Sequence of chain 1.A:
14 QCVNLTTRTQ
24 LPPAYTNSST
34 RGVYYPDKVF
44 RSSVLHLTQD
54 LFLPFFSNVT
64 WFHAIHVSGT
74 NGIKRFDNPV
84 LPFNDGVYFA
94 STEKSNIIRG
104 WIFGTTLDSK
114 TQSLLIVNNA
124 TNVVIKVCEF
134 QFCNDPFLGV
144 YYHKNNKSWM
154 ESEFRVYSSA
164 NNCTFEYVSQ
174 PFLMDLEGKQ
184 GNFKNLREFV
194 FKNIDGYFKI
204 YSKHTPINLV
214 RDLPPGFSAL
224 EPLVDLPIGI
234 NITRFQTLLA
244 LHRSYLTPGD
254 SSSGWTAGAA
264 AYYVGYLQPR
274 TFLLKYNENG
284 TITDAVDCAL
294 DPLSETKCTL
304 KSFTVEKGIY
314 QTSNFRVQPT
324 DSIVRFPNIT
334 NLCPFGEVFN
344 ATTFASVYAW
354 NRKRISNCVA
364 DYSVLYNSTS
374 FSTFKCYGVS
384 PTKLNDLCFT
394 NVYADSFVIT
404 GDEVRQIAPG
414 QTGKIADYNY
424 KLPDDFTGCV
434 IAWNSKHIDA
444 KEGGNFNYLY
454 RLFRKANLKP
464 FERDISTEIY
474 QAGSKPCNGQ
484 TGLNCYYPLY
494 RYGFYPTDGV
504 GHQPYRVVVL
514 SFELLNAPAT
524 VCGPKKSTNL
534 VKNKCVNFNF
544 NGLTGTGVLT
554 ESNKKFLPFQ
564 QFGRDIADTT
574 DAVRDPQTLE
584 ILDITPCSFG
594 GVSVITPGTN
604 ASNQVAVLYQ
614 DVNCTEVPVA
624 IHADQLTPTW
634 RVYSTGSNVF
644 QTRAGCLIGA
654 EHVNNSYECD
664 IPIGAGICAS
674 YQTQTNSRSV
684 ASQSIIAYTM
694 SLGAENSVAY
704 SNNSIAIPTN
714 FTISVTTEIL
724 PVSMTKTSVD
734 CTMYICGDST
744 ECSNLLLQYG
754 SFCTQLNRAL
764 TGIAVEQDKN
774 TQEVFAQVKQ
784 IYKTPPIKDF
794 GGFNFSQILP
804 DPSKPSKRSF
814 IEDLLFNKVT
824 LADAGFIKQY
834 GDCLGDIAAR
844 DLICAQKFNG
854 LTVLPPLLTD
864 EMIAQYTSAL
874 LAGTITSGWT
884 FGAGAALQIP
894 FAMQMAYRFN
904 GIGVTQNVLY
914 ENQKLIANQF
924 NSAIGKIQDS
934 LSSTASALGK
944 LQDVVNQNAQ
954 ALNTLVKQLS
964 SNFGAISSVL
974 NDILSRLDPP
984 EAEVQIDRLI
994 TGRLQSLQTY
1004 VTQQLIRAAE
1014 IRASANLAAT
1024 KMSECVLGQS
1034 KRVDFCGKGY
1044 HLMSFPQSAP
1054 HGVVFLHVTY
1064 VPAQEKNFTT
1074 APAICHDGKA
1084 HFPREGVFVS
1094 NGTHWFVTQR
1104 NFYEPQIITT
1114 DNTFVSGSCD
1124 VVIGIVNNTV

Binding-site contacts:
Ligand atom C4 contacts residue ASN657 of chain 1.A at 4.2 Å.
Ligand atom C1 contacts residue ASN657 of chain 1.A at 1.4 Å.
Ligand atom C2 contacts residue ASN657 of chain 1.A at 2.4 Å.
Ligand atom C8 contacts residue ASN657 of chain 1.A at 4.3 Å.
Ligand atom C3 contacts residue ASN657 of chain 1.A at 3.8 Å.
Ligand atom N2 contacts residue ASN657 of chain 1.A at 2.9 Å (h-bond).
Ligand atom C8 contacts residue HIS655 of chain 1.A at 3.8 Å.
Ligand atom C5 contacts residue ASN657 of chain 1.A at 3.7 Å.
Ligand atom O7 contacts residue ASN657 of chain 1.A at 3.0 Å (h-bond).
Ligand atom O5 contacts residue ASN657 of chain 1.A at 2.4 Å (h-bond).
Ligand atom C7 contacts residue ASN657 of chain 1.A at 3.2 Å.

This protein binds this small molecule.
Small molecule (SMILES): CC(=O)N[C@@H]1[C@@H](O)[C@H](O)[C@@H](CO)O[C@H]1O